Binding-site contacts:
Ligand atom N3 contacts residue HIS163 of chain 1.A at 3.2 Å (h-bond).
Ligand atom C3 contacts residue MET49 of chain 1.A at 3.6 Å (hydrophobic).
Ligand atom C2 contacts residue MET49 of chain 1.A at 3.7 Å (hydrophobic).
Ligand atom C18 contacts residue ASN142 of chain 1.A at 3.7 Å.
Ligand atom C20 contacts residue PHE140 of chain 1.A at 3.1 Å (hydrophobic).
Ligand atom N2 contacts residue CYS145 of chain 1.A at 3.8 Å.
Ligand atom N3 contacts residue GLU166 of chain 1.A at 3.7 Å.
Ligand atom C10 contacts residue MET49 of chain 1.A at 3.5 Å (hydrophobic).
Ligand atom C1 contacts residue SER46 of chain 1.A at 3.6 Å.
Ligand atom C20 contacts residue LEU141 of chain 1.A at 3.5 Å (hydrophobic).
Ligand atom O contacts residue MET165 of chain 1.A at 3.4 Å.
Ligand atom C17 contacts residue ASN142 of chain 1.A at 3.6 Å.
Ligand atom C20 contacts residue GLU166 of chain 1.A at 3.5 Å.
Ligand atom C contacts residue THR25 of chain 1.A at 3.4 Å.
Ligand atom C contacts residue HIS41 of chain 1.A at 3.2 Å.
Ligand atom C11 contacts residue ARG188 of chain 1.A at 3.3 Å.
Ligand atom C7 contacts residue HIS41 of chain 1.A at 3.5 Å.
Ligand atom C1 contacts residue CYS44 of chain 1.A at 3.9 Å (hydrophobic).
Ligand atom C12 contacts residue GLU166 of chain 1.A at 3.7 Å.
Ligand atom C15 contacts residue LEU141 of chain 1.A at 3.9 Å (hydrophobic).
Ligand atom S contacts residue GLN189 of chain 1.A at 3.3 Å (h-bond).
Ligand atom C19 contacts residue ASN142 of chain 1.A at 3.5 Å.
Ligand atom C20 contacts residue ASN142 of chain 1.A at 3.9 Å.
Ligand atom C19 contacts residue PHE140 of chain 1.A at 3.8 Å (hydrophobic).
Ligand atom N3 contacts residue MET165 of chain 1.A at 3.6 Å.
Ligand atom C6 contacts residue HIS41 of chain 1.A at 3.8 Å.
Ligand atom O contacts residue GLU166 of chain 1.A at 2.8 Å (salt-bridge).
Ligand atom S contacts residue MET49 of chain 1.A at 3.7 Å.
Ligand atom N4 contacts residue HIS163 of chain 1.A at 2.9 Å (h-bond).
Ligand atom N contacts residue MET49 of chain 1.A at 3.9 Å.
Ligand atom N3 contacts residue CYS145 of chain 1.A at 3.5 Å (h-bond).
Ligand atom C11 contacts residue GLN189 of chain 1.A at 3.6 Å.
Ligand atom C19 contacts residue LEU141 of chain 1.A at 3.6 Å (hydrophobic).
Ligand atom C contacts residue CYS44 of chain 1.A at 3.7 Å (hydrophobic).
Ligand atom C14 contacts residue CYS145 of chain 1.A at 3.6 Å (hydrophobic).
Ligand atom C1 contacts residue THR45 of chain 1.A at 3.7 Å.
Ligand atom S contacts residue ARG188 of chain 1.A at 3.0 Å (salt-bridge).
Ligand atom C15 contacts residue GLU166 of chain 1.A at 3.8 Å.
Ligand atom C13 contacts residue GLU166 of chain 1.A at 3.9 Å.
Ligand atom N4 contacts residue GLU166 of chain 1.A at 3.8 Å.

Sequence of chain 2.A:
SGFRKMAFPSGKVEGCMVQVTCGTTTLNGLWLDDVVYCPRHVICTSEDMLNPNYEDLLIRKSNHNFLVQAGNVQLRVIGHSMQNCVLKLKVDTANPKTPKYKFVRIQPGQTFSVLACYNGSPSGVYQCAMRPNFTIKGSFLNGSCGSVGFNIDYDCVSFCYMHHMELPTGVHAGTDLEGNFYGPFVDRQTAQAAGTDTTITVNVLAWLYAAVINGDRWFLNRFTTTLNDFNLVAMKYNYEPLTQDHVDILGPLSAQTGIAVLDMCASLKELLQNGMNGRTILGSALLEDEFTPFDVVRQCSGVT

Sequence of chain 1.A:
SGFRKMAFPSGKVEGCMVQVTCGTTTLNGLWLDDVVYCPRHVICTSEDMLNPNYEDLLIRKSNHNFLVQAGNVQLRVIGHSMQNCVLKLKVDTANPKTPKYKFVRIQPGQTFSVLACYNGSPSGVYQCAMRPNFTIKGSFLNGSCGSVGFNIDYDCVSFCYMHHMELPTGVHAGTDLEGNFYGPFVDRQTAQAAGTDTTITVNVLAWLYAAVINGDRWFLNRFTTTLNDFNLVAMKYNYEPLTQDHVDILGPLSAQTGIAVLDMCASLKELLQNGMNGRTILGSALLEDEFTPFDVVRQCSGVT

A protein and the small-molecule ligand that binds it are described below.
Small molecule (SMILES): CN(C)c1ccc(N(Cc2ccsc2)C(=O)Cn2nnc3ccccc32)cc1